The small molecule below binds the protein below.
Small molecule (SMILES): Nc1ccn([C@H]2C[C@H](O)[C@@H](CO[P](=O)(O)O[P](=O)(O)OP(=O)(O)O)O2)c(=O)n1

Binding-site contacts:
Ligand atom O2G contacts residue LEU144 of chain 1.A at 3.6 Å (h-bond).
Ligand atom O3G contacts residue LYS99 of chain 1.A at 2.1 Å (salt-bridge).
Ligand atom O3A contacts residue ARG105 of chain 1.A at 3.0 Å (salt-bridge).
Ligand atom O1B contacts residue ASP146 of chain 1.A at 3.5 Å.
Ligand atom O1A contacts residue MG1 of chain 1.I at 2.2 Å.
Ligand atom O3A contacts residue MG1 of chain 1.I at 3.5 Å.
Ligand atom O2G contacts residue LYS145 of chain 1.A at 3.7 Å.
Ligand atom C3' contacts residue GLN184 of chain 1.A at 3.1 Å.
Ligand atom C2' contacts residue GLN184 of chain 1.A at 3.2 Å.
Ligand atom O3B contacts residue MG1 of chain 1.I at 2.1 Å.
Ligand atom O3' contacts residue GLN184 of chain 1.A at 2.7 Å (h-bond).
Ligand atom O2B contacts residue GLN184 of chain 1.A at 3.7 Å.
Ligand atom O1A contacts residue ASP218 of chain 1.A at 3.3 Å (salt-bridge).
Ligand atom PB contacts residue MG1 of chain 1.I at 3.1 Å.
Ligand atom PG contacts residue LYS99 of chain 1.A at 3.1 Å.
Ligand atom PA contacts residue ARG105 of chain 1.A at 3.7 Å.
Ligand atom O1G contacts residue LYS99 of chain 1.A at 3.2 Å (salt-bridge).
Ligand atom O2B contacts residue LYS99 of chain 1.A at 3.0 Å (salt-bridge).
Ligand atom O1G contacts residue LYS145 of chain 1.A at 3.5 Å.
Ligand atom O2A contacts residue ARG105 of chain 1.A at 2.9 Å (salt-bridge).
Ligand atom O2G contacts residue MG1 of chain 1.I at 2.7 Å.
Ligand atom O1B contacts residue MG1 of chain 1.I at 3.0 Å.
Ligand atom O2G contacts residue LYS252 of chain 1.A at 3.0 Å (salt-bridge).
Ligand atom O4' contacts residue ILE217 of chain 1.A at 3.8 Å.
Ligand atom O3B contacts residue ASP146 of chain 1.A at 3.4 Å (salt-bridge).
Ligand atom O2B contacts residue ASP146 of chain 1.A at 2.7 Å (salt-bridge).
Ligand atom C5 contacts residue ARG105 of chain 1.A at 3.5 Å.
Ligand atom PB contacts residue ASP146 of chain 1.A at 3.7 Å.
Ligand atom C5' contacts residue ASP218 of chain 1.A at 3.3 Å.
Ligand atom O2B contacts residue ARG105 of chain 1.A at 3.7 Å.
Ligand atom O3B contacts residue LEU144 of chain 1.A at 3.6 Å.
Ligand atom O3B contacts residue LYS99 of chain 1.A at 3.7 Å.
Ligand atom O1A contacts residue ASP143 of chain 1.A at 3.4 Å (salt-bridge).
Ligand atom O3' contacts residue PHE148 of chain 1.A at 3.4 Å (h-bond).
Ligand atom PG contacts residue MG1 of chain 1.I at 3.0 Å.
Ligand atom PG contacts residue ASP146 of chain 1.A at 3.6 Å.
Ligand atom PA contacts residue MG1 of chain 1.I at 3.4 Å.
Ligand atom O1B contacts residue CYS147 of chain 1.A at 2.9 Å (h-bond).
Ligand atom C2' contacts residue PHE148 of chain 1.A at 3.8 Å (hydrophobic).
Ligand atom O1G contacts residue ASP146 of chain 1.A at 2.7 Å (salt-bridge).

Sequence of chain 1.A:
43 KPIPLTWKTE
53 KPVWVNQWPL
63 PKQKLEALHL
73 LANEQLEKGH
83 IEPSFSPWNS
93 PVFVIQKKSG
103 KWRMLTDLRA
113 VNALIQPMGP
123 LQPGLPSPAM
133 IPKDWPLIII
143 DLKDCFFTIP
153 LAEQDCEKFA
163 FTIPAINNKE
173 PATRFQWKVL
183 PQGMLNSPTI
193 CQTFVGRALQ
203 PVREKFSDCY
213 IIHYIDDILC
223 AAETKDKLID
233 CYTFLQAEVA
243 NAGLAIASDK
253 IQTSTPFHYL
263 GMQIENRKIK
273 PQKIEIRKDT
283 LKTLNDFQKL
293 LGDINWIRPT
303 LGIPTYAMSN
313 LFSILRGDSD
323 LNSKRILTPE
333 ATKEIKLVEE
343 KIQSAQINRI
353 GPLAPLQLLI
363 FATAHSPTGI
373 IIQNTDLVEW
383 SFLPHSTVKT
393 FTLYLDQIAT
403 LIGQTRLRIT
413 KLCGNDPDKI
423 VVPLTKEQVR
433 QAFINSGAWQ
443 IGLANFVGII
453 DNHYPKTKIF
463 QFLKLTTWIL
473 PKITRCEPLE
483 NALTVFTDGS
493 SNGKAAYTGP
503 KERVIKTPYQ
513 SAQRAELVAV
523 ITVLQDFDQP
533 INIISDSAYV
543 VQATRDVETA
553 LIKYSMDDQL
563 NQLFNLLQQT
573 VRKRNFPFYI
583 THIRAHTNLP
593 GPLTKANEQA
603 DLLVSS